Sequence of chain 1.F:
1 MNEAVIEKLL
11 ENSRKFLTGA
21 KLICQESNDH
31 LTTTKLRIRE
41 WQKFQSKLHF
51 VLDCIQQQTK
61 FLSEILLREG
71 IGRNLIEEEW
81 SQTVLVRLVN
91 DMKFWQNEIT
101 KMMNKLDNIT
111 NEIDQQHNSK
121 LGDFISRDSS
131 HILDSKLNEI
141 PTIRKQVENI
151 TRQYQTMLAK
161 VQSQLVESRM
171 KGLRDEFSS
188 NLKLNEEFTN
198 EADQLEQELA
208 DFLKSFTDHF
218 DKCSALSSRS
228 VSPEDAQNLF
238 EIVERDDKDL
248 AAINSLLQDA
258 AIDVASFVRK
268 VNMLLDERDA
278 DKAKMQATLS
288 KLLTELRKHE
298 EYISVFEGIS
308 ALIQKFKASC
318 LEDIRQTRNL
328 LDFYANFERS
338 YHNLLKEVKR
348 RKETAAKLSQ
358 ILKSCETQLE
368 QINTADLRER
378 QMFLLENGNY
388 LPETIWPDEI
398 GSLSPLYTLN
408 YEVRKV

Binding-site contacts:
Ligand atom CA contacts residue LEU388 of chain 1.F at 3.5 Å (hydrophobic).
Ligand atom O contacts residue ASN386 of chain 1.F at 3.4 Å (h-bond).
Ligand atom CD1 contacts residue PHE124 of chain 1.C at 3.7 Å (hydrophobic).
Ligand atom O contacts residue GLU390 of chain 1.F at 2.9 Å (salt-bridge).
Ligand atom N contacts residue GLY385 of chain 1.F at 3.1 Å (h-bond).
Ligand atom C contacts residue GLY385 of chain 1.F at 3.7 Å.
Ligand atom CE2 contacts residue TYR387 of chain 1.F at 3.6 Å (hydrophobic).
Ligand atom N contacts residue SER126 of chain 1.C at 3.6 Å.
Ligand atom NZ contacts residue ASP123 of chain 1.C at 3.0 Å (salt-bridge).
Ligand atom CG1 contacts residue ILE397 of chain 1.F at 3.8 Å (hydrophobic).
Ligand atom CB contacts residue THR391 of chain 1.F at 2.7 Å.
Ligand atom CE1 contacts residue ILE125 of chain 1.C at 3.6 Å (hydrophobic).
Ligand atom CZ contacts residue PHE334 of chain 1.C at 3.5 Å (hydrophobic).
Ligand atom CG contacts residue PHE330 of chain 1.C at 3.5 Å (hydrophobic).
Ligand atom CA contacts residue SER126 of chain 1.C at 3.8 Å.
Ligand atom C contacts residue PRO389 of chain 1.F at 3.8 Å (hydrophobic).
Ligand atom CG contacts residue PRO389 of chain 1.F at 3.6 Å (hydrophobic).
Ligand atom C contacts residue SER126 of chain 1.C at 3.9 Å.
Ligand atom CA contacts residue GLY385 of chain 1.F at 3.4 Å.
Ligand atom O contacts residue ILE125 of chain 1.C at 3.3 Å.
Ligand atom CB contacts residue GLY385 of chain 1.F at 3.8 Å.
Ligand atom CA contacts residue GLY385 of chain 1.F at 3.7 Å.
Ligand atom O contacts residue PRO389 of chain 1.F at 3.0 Å.
Ligand atom CA contacts residue LEU381 of chain 1.F at 3.8 Å (hydrophobic).
Ligand atom N contacts residue LEU388 of chain 1.F at 3.5 Å (h-bond).
Ligand atom CB contacts residue PRO389 of chain 1.F at 3.8 Å (hydrophobic).
Ligand atom CB contacts residue PHE330 of chain 1.C at 3.4 Å (hydrophobic).
Ligand atom CE2 contacts residue PHE330 of chain 1.C at 3.5 Å (hydrophobic).
Ligand atom N contacts residue GLY385 of chain 1.F at 2.8 Å (h-bond).
Ligand atom CA contacts residue PHE124 of chain 1.C at 3.6 Å (hydrophobic).
Ligand atom CD1 contacts residue ILE125 of chain 1.C at 3.8 Å (hydrophobic).
Ligand atom CZ contacts residue TYR387 of chain 1.F at 3.3 Å (hydrophobic).
Ligand atom N contacts residue PHE124 of chain 1.C at 3.2 Å (h-bond).
Ligand atom CE2 contacts residue LEU388 of chain 1.F at 3.8 Å (hydrophobic).
Ligand atom CD1 contacts residue PRO389 of chain 1.F at 3.4 Å (hydrophobic).
Ligand atom CE1 contacts residue PRO389 of chain 1.F at 3.7 Å (hydrophobic).
Ligand atom CG2 contacts residue LEU388 of chain 1.F at 2.8 Å (hydrophobic).
Ligand atom O contacts residue SER126 of chain 1.C at 2.5 Å (h-bond).
Ligand atom C contacts residue SER126 of chain 1.C at 3.5 Å.
Ligand atom CE1 contacts residue PHE334 of chain 1.C at 3.8 Å (hydrophobic).

Sequence of chain 1.C:
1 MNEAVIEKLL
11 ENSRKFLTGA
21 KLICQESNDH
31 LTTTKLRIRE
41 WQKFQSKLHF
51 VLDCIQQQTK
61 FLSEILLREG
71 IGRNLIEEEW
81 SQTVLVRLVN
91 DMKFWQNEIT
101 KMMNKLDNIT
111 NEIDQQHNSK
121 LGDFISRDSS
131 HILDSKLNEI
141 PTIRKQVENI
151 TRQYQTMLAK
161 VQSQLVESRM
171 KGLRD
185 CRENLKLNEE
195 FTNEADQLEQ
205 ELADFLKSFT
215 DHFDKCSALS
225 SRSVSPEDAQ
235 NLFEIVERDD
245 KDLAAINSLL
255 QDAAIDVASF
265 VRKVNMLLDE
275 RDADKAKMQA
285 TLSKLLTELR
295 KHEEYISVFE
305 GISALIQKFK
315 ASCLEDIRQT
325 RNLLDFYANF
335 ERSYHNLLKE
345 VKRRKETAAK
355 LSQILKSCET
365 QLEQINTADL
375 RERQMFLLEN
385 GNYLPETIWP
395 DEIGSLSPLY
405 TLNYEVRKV

This protein binds this small molecule.
Small molecule (SMILES): CC(C)[C@H](NC(=O)[C@H](CO)NC(=O)CNC(=O)[C@H](C)NC(=O)[C@H](CCCCN)NC(=O)[C@H](Cc1ccccc1)NC(=O)[C@@H]1CCCN1)C(=O)NCC(=O)N[C@@H](C)C=O